The protein below binds the small molecule below.
Small molecule (SMILES): C=CC1=C(C)[C@@H](CC2=N/C(=C\c3[nH]c(/C=C4\NC(=O)C(C)=C4C=C)c(C)c3CCC(=O)O)C(CCC(=O)O)=C2C)NC1=O

Sequence of chain 1.I:
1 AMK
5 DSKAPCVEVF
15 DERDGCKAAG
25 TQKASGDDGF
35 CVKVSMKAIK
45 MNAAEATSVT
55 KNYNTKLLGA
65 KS

Sequence of chain 1.J:
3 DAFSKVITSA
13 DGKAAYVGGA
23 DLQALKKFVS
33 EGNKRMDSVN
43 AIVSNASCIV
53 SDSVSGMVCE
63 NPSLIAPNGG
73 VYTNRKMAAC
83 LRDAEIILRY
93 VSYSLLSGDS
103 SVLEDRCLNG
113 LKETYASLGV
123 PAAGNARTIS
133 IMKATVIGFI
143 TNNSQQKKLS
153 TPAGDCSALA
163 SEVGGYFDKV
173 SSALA

Binding-site contacts:
Ligand atom CBD contacts residue LYS60 of chain 1.I at 3.6 Å.
Ligand atom C1C contacts residue ALA64 of chain 1.I at 3.6 Å (hydrophobic).
Ligand atom OA contacts residue SER146 of chain 1.J at 3.6 Å.
Ligand atom C3C contacts residue LYS65 of chain 1.I at 3.4 Å.
Ligand atom OD contacts residue SER66 of chain 1.I at 3.2 Å.
Ligand atom C4D contacts residue CYS61 of chain 1.J at 3.3 Å (hydrophobic).
Ligand atom OA contacts residue GLN147 of chain 1.J at 3.5 Å (h-bond).
Ligand atom CHA contacts residue ASP54 of chain 1.J at 3.6 Å.
Ligand atom CAD contacts residue CYS61 of chain 1.J at 1.8 Å (hydrophobic).
Ligand atom CBA contacts residue CYS50 of chain 1.J at 1.8 Å (hydrophobic).
Ligand atom OA contacts residue LYS149 of chain 1.J at 3.0 Å (salt-bridge).
Ligand atom C3A contacts residue CYS50 of chain 1.J at 3.6 Å (hydrophobic).
Ligand atom CAA contacts residue CYS50 of chain 1.J at 2.5 Å (hydrophobic).
Ligand atom CMC contacts residue LYS65 of chain 1.I at 3.6 Å.
Ligand atom CMD contacts residue GLY58 of chain 1.J at 3.6 Å.
Ligand atom NB contacts residue ASP54 of chain 1.J at 2.8 Å (salt-bridge).
Ligand atom C4B contacts residue THR137 of chain 1.J at 3.4 Å.
Ligand atom OA contacts residue GLN148 of chain 1.J at 2.8 Å (h-bond).
Ligand atom O2B contacts residue ALA64 of chain 1.I at 3.4 Å.
Ligand atom NB contacts residue THR137 of chain 1.J at 3.3 Å (h-bond).
Ligand atom OD contacts residue CYS61 of chain 1.J at 3.4 Å (h-bond).
Ligand atom ND contacts residue LYS65 of chain 1.I at 2.9 Å (salt-bridge).
Ligand atom O2C contacts residue ALA136 of chain 1.J at 3.5 Å.
Ligand atom CAB contacts residue ALA136 of chain 1.J at 3.4 Å (hydrophobic).
Ligand atom NC contacts residue ALA64 of chain 1.I at 3.4 Å.
Ligand atom O2B contacts residue GLY63 of chain 1.I at 3.5 Å (h-bond).
Ligand atom C1B contacts residue THR137 of chain 1.J at 3.5 Å.
Ligand atom NC contacts residue ILE133 of chain 1.J at 3.6 Å.
Ligand atom C3D contacts residue CYS61 of chain 1.J at 2.7 Å (hydrophobic).
Ligand atom CMD contacts residue ASP54 of chain 1.J at 3.6 Å.
Ligand atom NC contacts residue ASP54 of chain 1.J at 3.0 Å (salt-bridge).
Ligand atom CBA contacts residue ILE51 of chain 1.J at 3.5 Å (hydrophobic).
Ligand atom CAD contacts residue TYR57 of chain 1.I at 3.4 Å (hydrophobic).
Ligand atom C1B contacts residue ASP54 of chain 1.J at 3.6 Å.
Ligand atom CBD contacts residue CYS61 of chain 1.J at 2.9 Å (hydrophobic).
Ligand atom CGC contacts residue ALA136 of chain 1.J at 3.5 Å (hydrophobic).
Ligand atom C2C contacts residue LYS65 of chain 1.I at 3.6 Å.
Ligand atom NB contacts residue ALA64 of chain 1.I at 3.6 Å.
Ligand atom CMB contacts residue THR137 of chain 1.J at 3.6 Å.
Ligand atom O1B contacts residue LYS65 of chain 1.I at 3.3 Å (salt-bridge).